Sequence of chain 1.B:
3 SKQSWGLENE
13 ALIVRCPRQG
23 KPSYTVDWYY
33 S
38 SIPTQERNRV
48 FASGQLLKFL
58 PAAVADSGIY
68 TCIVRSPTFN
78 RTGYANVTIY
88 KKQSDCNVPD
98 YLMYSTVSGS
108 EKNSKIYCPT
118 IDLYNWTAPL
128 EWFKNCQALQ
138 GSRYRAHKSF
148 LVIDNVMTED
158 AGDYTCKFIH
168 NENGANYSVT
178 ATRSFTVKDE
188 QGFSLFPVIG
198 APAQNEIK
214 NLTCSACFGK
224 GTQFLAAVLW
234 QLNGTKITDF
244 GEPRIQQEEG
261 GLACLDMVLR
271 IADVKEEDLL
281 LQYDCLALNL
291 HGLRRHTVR

Binding-site contacts:
Ligand atom C1 contacts residue ASN122 of chain 1.B at 1.5 Å.
Ligand atom C1 contacts residue ASN168 of chain 1.B at 3.3 Å.
Ligand atom C7 contacts residue ASN168 of chain 1.B at 4.2 Å.
Ligand atom C7 contacts residue GLU169 of chain 1.B at 2.8 Å.
Ligand atom C5 contacts residue ASN122 of chain 1.B at 3.6 Å.
Ligand atom O6 contacts residue ASN168 of chain 1.B at 3.4 Å (h-bond).
Ligand atom O5 contacts residue THR124 of chain 1.B at 4.4 Å.
Ligand atom C3 contacts residue ASN168 of chain 1.B at 3.6 Å.
Ligand atom O4 contacts residue ASN168 of chain 1.B at 4.2 Å.
Ligand atom O3 contacts residue ASN168 of chain 1.B at 3.9 Å.
Ligand atom C4 contacts residue ASN122 of chain 1.B at 4.2 Å.
Ligand atom O6 contacts residue ASN122 of chain 1.B at 4.4 Å.
Ligand atom C2 contacts residue GLU169 of chain 1.B at 3.4 Å.
Ligand atom O3 contacts residue GLY171 of chain 1.B at 4.4 Å.
Ligand atom O3 contacts residue GLU169 of chain 1.B at 3.2 Å (salt-bridge).
Ligand atom C3 contacts residue ASN122 of chain 1.B at 3.8 Å.
Ligand atom N2 contacts residue ASN168 of chain 1.B at 4.3 Å.
Ligand atom C6 contacts residue ASN168 of chain 1.B at 3.9 Å.
Ligand atom O7 contacts residue ASN122 of chain 1.B at 3.7 Å.
Ligand atom O6 contacts residue THR124 of chain 1.B at 3.4 Å (h-bond).
Ligand atom C5 contacts residue THR124 of chain 1.B at 4.5 Å.
Ligand atom C3 contacts residue GLU169 of chain 1.B at 3.9 Å.
Ligand atom C7 contacts residue ASN122 of chain 1.B at 3.8 Å.
Ligand atom C5 contacts residue ASN168 of chain 1.B at 3.4 Å.
Ligand atom O5 contacts residue ASN168 of chain 1.B at 2.9 Å (h-bond).
Ligand atom N2 contacts residue GLU169 of chain 1.B at 3.5 Å (salt-bridge).
Ligand atom C8 contacts residue GLU169 of chain 1.B at 3.1 Å.
Ligand atom O7 contacts residue GLU169 of chain 1.B at 2.7 Å (salt-bridge).
Ligand atom N2 contacts residue ASN122 of chain 1.B at 3.2 Å (h-bond).
Ligand atom C6 contacts residue THR124 of chain 1.B at 3.9 Å.
Ligand atom C2 contacts residue ASN168 of chain 1.B at 3.2 Å.
Ligand atom C4 contacts residue ASN168 of chain 1.B at 3.1 Å.
Ligand atom O5 contacts residue ASN122 of chain 1.B at 2.3 Å (h-bond).
Ligand atom O3 contacts residue ASN170 of chain 1.B at 4.2 Å.
Ligand atom C2 contacts residue ASN122 of chain 1.B at 2.5 Å.
Ligand atom O7 contacts residue ASN168 of chain 1.B at 3.5 Å (h-bond).

The small molecule below binds the protein below.
Small molecule (SMILES): CC(=O)N[C@@H]1[C@@H](O)[C@H](O)[C@@H](CO)O[C@H]1O